A protein and the small-molecule ligand that binds it are described below.
Small molecule (SMILES): CC(=O)N[C@@H]1[C@@H](O)[C@H](O)[C@@H](CO)O[C@H]1O

Sequence of chain 1.C:
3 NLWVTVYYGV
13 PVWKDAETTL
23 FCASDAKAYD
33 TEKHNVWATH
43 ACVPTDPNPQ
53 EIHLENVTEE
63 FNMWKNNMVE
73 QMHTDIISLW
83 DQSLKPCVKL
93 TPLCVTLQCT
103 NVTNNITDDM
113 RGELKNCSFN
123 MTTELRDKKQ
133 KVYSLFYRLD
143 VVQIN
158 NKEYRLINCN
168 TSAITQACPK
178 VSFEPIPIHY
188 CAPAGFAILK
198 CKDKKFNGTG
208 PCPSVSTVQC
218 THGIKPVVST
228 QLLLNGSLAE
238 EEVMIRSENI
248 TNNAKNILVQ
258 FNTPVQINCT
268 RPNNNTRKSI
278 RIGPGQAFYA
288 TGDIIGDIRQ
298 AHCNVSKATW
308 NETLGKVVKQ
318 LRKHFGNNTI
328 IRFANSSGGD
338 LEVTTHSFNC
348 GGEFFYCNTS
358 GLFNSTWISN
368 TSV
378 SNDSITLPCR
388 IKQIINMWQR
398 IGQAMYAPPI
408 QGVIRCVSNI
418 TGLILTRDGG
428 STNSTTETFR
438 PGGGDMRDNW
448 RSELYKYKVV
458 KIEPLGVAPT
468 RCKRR

Binding-site contacts:
Ligand atom O7 contacts residue HIS321 of chain 1.C at 3.7 Å.
Ligand atom C2 contacts residue ASN204 of chain 1.C at 2.5 Å.
Ligand atom C1 contacts residue THR206 of chain 1.C at 4.2 Å.
Ligand atom C7 contacts residue ASN204 of chain 1.C at 3.5 Å.
Ligand atom C5 contacts residue THR206 of chain 1.C at 4.0 Å.
Ligand atom C1 contacts residue ASN204 of chain 1.C at 1.4 Å.
Ligand atom O5 contacts residue THR206 of chain 1.C at 3.2 Å (h-bond).
Ligand atom C3 contacts residue ASN204 of chain 1.C at 3.8 Å.
Ligand atom C6 contacts residue THR206 of chain 1.C at 3.7 Å.
Ligand atom O7 contacts residue ASN204 of chain 1.C at 3.3 Å (h-bond).
Ligand atom C5 contacts residue ASN204 of chain 1.C at 3.7 Å.
Ligand atom C4 contacts residue ASN204 of chain 1.C at 4.2 Å.
Ligand atom O5 contacts residue ASN204 of chain 1.C at 2.4 Å (h-bond).
Ligand atom C8 contacts residue ASN204 of chain 1.C at 4.2 Å.
Ligand atom N2 contacts residue ASN204 of chain 1.C at 2.9 Å (h-bond).